Binding-site contacts:
Ligand atom C1' contacts residue ARG68 of chain 44.B at 3.8 Å.
Ligand atom C5' contacts residue ARG202 of chain 44.A at 3.9 Å.
Ligand atom O4' contacts residue ARG68 of chain 44.B at 3.0 Å (salt-bridge).
Ligand atom C2' contacts residue ARG55 of chain 44.B at 3.4 Å.
Ligand atom OP1 contacts residue THR17 of chain 42.B at 3.7 Å.
Ligand atom N3 contacts residue ARG55 of chain 44.B at 3.2 Å (salt-bridge).
Ligand atom C2 contacts residue ALA56 of chain 44.B at 3.8 Å (hydrophobic).
Ligand atom P contacts residue THR17 of chain 42.B at 3.9 Å.
Ligand atom N1 contacts residue ALA56 of chain 44.B at 3.2 Å (h-bond).
Ligand atom O2' contacts residue ARG55 of chain 44.B at 3.8 Å.
Ligand atom C2' contacts residue THR17 of chain 42.B at 3.7 Å.
Ligand atom C1' contacts residue TRP21 of chain 42.B at 3.9 Å (hydrophobic).
Ligand atom OP1 contacts residue MET15 of chain 42.B at 3.1 Å.
Ligand atom OP2 contacts residue ARG55 of chain 44.B at 2.9 Å (salt-bridge).
Ligand atom P contacts residue TYR19 of chain 41.B at 4.0 Å.
Ligand atom O4' contacts residue ARG202 of chain 44.A at 3.9 Å.
Ligand atom O2' contacts residue ARG55 of chain 44.B at 3.1 Å (salt-bridge).
Ligand atom O2' contacts residue THR44 of chain 44.B at 3.9 Å.
Ligand atom C6 contacts residue TYR58 of chain 44.B at 3.8 Å (hydrophobic).
Ligand atom C2 contacts residue ARG55 of chain 44.B at 3.1 Å.
Ligand atom OP2 contacts residue THR17 of chain 42.B at 3.5 Å.
Ligand atom N1 contacts residue TRP21 of chain 42.B at 3.8 Å.
Ligand atom C2 contacts residue TRP21 of chain 42.B at 3.2 Å (hydrophobic).
Ligand atom O4 contacts residue TRP21 of chain 42.B at 3.4 Å.
Ligand atom C2 contacts residue TYR58 of chain 44.B at 3.8 Å (hydrophobic).
Ligand atom O2 contacts residue TYR58 of chain 44.B at 3.6 Å.
Ligand atom O3' contacts residue TYR19 of chain 41.B at 3.0 Å (h-bond).
Ligand atom N3 contacts residue TRP21 of chain 42.B at 3.2 Å.
Ligand atom N1 contacts residue ARG68 of chain 44.B at 3.9 Å.
Ligand atom N1 contacts residue TYR58 of chain 44.B at 3.5 Å.
Ligand atom O2' contacts residue TYR19 of chain 41.B at 3.7 Å.
Ligand atom O2' contacts residue LEU41 of chain 44.B at 3.8 Å.
Ligand atom C4 contacts residue TRP21 of chain 42.B at 3.7 Å (hydrophobic).
Ligand atom OP1 contacts residue TYR19 of chain 41.B at 3.6 Å (h-bond).
Ligand atom C4' contacts residue TYR19 of chain 41.B at 3.8 Å (hydrophobic).
Ligand atom O2' contacts residue THR17 of chain 42.B at 2.8 Å.
Ligand atom O2 contacts residue TRP21 of chain 42.B at 2.9 Å.
Ligand atom O2' contacts residue CYS203 of chain 44.A at 3.3 Å (h-bond).
Ligand atom OP2 contacts residue ARG202 of chain 44.A at 3.6 Å.
Ligand atom N6 contacts residue TYR58 of chain 44.B at 3.5 Å (h-bond).

Sequence of chain 41.B:
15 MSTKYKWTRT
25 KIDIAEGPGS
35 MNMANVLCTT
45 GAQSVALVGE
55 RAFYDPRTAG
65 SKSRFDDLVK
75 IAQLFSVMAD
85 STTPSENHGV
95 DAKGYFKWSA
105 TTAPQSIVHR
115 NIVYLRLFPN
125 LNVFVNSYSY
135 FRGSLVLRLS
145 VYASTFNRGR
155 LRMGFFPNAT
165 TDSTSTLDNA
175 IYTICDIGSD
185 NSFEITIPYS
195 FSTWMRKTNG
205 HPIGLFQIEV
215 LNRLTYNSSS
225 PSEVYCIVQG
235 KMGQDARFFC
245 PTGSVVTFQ

Sequence of chain 44.A:
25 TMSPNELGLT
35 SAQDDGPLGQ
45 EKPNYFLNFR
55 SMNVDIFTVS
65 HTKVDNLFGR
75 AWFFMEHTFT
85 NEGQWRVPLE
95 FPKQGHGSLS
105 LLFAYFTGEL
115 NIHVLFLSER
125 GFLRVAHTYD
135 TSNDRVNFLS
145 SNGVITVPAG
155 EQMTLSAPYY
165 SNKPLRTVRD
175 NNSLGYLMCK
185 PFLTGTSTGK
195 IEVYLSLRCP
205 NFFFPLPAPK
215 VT

Sequence of chain 44.B:
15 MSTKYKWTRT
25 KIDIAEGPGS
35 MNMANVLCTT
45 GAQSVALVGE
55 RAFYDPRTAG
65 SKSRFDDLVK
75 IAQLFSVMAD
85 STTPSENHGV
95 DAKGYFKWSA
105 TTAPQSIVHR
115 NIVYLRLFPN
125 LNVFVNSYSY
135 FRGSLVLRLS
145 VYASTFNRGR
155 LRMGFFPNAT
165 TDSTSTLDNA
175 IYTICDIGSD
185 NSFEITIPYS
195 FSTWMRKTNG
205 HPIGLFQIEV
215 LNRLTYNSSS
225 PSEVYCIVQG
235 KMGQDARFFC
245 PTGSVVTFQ

A small-molecule ligand and the protein it binds are described below.
Small molecule (SMILES): Nc1ncnc2c1ncn2[C@@H]1O[C@H](CO)[C@@H](O[P](=O)(O)OC[C@H]2O[C@@H](n3ccc(=O)[nH]c3=O)[C@H](O)[C@@H]2O[P](=O)(O)OC[C@H]2O[C@@H](n3ccc(=O)[nH]c3=O)[C@H](O)[C@@H]2O[P](=O)(O)OC[C@H]2O[C@@H](n3ccc(=O)[nH]c3=O)[C@H](O)[C@@H]2O[P](=O)(O)OC[C@H]2O[C@@H](n3ccc(=O)[nH]c3=O)[C@H](O)[C@@H]2O[P](=O)(O)OC[C@H]2O[C@@H](n3ccc(=O)[nH]c3=O)[C@H](O)[C@@H]2O)[C@H]1O

Sequence of chain 42.B:
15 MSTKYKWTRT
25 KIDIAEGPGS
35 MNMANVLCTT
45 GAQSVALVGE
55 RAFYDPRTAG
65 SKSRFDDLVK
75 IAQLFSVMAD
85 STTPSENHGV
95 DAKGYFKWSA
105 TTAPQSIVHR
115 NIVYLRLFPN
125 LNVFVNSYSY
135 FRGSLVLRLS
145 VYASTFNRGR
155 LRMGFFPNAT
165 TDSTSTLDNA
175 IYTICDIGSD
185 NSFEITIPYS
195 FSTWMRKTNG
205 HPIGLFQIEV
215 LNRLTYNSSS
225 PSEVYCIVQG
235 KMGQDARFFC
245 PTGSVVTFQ